Sequence of chain 1.A:
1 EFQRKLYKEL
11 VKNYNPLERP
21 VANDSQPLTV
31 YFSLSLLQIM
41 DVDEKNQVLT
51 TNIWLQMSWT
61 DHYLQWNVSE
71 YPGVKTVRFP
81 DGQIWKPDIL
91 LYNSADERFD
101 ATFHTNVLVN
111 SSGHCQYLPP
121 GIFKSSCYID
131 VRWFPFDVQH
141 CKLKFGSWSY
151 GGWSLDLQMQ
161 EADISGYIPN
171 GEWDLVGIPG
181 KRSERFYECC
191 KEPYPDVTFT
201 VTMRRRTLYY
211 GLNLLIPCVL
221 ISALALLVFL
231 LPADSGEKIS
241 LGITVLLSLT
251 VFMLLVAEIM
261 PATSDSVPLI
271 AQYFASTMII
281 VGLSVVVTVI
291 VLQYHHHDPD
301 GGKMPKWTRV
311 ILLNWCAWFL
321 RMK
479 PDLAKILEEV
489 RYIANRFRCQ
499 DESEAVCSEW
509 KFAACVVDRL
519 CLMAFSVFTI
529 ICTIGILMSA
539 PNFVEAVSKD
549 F

The small molecule below binds the protein below.
Small molecule (SMILES): CC(=O)N[C@H]1[C@H](O[C@H]2[C@H](O)[C@@H](NC(C)=O)CO[C@@H]2CO)O[C@H](CO)[C@@H](O)[C@@H]1O

Binding-site contacts:
Ligand atom O7 contacts residue ASN23 of chain 1.A at 3.7 Å.
Ligand atom C1 contacts residue ASN23 of chain 1.A at 1.4 Å.
Ligand atom C5 contacts residue GLN26 of chain 1.A at 4.2 Å.
Ligand atom O5 contacts residue SER25 of chain 1.A at 4.2 Å.
Ligand atom C2 contacts residue ASN23 of chain 1.A at 2.5 Å.
Ligand atom O5 contacts residue ASN23 of chain 1.A at 2.3 Å (h-bond).
Ligand atom O5 contacts residue GLN26 of chain 1.A at 3.5 Å.
Ligand atom C1 contacts residue GLN26 of chain 1.A at 4.2 Å.
Ligand atom C5 contacts residue SER25 of chain 1.A at 4.2 Å.
Ligand atom C3 contacts residue ASN23 of chain 1.A at 3.8 Å.
Ligand atom C5 contacts residue ASN23 of chain 1.A at 3.6 Å.
Ligand atom O6 contacts residue GLN26 of chain 1.A at 2.4 Å (h-bond).
Ligand atom O6 contacts residue SER25 of chain 1.A at 4.0 Å.
Ligand atom C7 contacts residue ASN23 of chain 1.A at 3.5 Å.
Ligand atom C4 contacts residue ASN23 of chain 1.A at 4.2 Å.
Ligand atom N2 contacts residue ASN23 of chain 1.A at 3.0 Å (h-bond).
Ligand atom C1 contacts residue SER25 of chain 1.A at 4.3 Å.
Ligand atom C6 contacts residue GLN26 of chain 1.A at 3.5 Å.